Binding-site contacts:
Ligand atom C4 contacts residue GLN580 of chain 1.C at 4.2 Å.
Ligand atom O5 contacts residue ASN331 of chain 1.C at 2.1 Å (h-bond).
Ligand atom C3 contacts residue ASN331 of chain 1.C at 3.7 Å.
Ligand atom N2 contacts residue GLN580 of chain 1.C at 3.2 Å (h-bond).
Ligand atom O6 contacts residue ASN331 of chain 1.C at 4.3 Å.
Ligand atom C2 contacts residue ASN331 of chain 1.C at 2.4 Å.
Ligand atom C2 contacts residue GLN580 of chain 1.C at 3.6 Å.
Ligand atom O5 contacts residue GLN580 of chain 1.C at 4.3 Å.
Ligand atom C8 contacts residue PRO579 of chain 1.C at 3.9 Å (hydrophobic).
Ligand atom N2 contacts residue ASN331 of chain 1.C at 2.9 Å (h-bond).
Ligand atom N2 contacts residue PRO579 of chain 1.C at 4.2 Å.
Ligand atom C7 contacts residue GLN580 of chain 1.C at 3.8 Å.
Ligand atom C3 contacts residue GLN580 of chain 1.C at 3.2 Å.
Ligand atom C1 contacts residue GLN580 of chain 1.C at 3.6 Å.
Ligand atom C7 contacts residue ASN331 of chain 1.C at 3.8 Å.
Ligand atom C8 contacts residue GLN580 of chain 1.C at 4.2 Å.
Ligand atom C1 contacts residue ASN331 of chain 1.C at 1.3 Å.
Ligand atom C4 contacts residue ASN331 of chain 1.C at 4.1 Å.
Ligand atom C5 contacts residue ASN331 of chain 1.C at 3.4 Å.
Ligand atom O4 contacts residue GLN580 of chain 1.C at 4.3 Å.
Ligand atom C6 contacts residue ASN331 of chain 1.C at 4.3 Å.
Ligand atom O3 contacts residue GLN580 of chain 1.C at 3.9 Å.
Ligand atom O7 contacts residue ASN331 of chain 1.C at 4.2 Å.
Ligand atom O4 contacts residue THR581 of chain 1.C at 4.5 Å.

The protein below binds the small molecule below.
Small molecule (SMILES): CC(=O)N[C@H]1[C@H](O[C@H]2[C@H](O)[C@@H](NC(C)=O)CO[C@@H]2CO)O[C@H](CO)[C@@H](O)[C@@H]1O

Sequence of chain 1.C:
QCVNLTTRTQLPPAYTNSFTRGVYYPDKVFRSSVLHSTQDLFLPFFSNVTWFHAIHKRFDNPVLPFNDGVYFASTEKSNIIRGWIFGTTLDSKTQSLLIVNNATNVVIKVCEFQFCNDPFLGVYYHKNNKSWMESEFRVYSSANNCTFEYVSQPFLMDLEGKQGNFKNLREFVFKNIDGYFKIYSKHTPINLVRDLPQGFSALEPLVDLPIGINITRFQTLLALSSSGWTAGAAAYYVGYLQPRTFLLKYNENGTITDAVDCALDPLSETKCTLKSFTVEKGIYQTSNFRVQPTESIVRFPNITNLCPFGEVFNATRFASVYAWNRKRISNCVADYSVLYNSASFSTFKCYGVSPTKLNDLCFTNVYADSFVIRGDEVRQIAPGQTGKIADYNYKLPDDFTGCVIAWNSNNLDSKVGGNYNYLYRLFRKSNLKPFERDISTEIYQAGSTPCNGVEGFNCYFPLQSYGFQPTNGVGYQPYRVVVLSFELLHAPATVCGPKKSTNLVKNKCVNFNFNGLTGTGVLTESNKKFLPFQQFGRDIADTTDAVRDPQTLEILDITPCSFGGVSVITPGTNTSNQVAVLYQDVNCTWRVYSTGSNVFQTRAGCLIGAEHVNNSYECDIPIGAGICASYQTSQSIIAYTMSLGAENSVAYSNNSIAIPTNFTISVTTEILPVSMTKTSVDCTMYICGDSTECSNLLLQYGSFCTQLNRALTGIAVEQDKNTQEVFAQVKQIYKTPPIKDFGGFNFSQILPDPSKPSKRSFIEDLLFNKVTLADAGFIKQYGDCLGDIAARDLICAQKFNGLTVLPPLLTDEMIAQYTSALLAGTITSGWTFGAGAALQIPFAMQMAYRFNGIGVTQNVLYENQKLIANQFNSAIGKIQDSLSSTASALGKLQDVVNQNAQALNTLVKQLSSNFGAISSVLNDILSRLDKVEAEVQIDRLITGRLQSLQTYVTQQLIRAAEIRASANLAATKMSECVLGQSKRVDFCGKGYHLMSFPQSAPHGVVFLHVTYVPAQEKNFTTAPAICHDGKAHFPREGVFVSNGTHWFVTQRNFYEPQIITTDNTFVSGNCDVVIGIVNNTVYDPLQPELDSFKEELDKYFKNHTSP